A small-molecule ligand and the protein it binds are described below.
Small molecule (SMILES): CNc1nccc(-c2cccnc2Oc2cc(C(=O)Nc3cc(C(F)(F)F)ccc3N3CCOCC3)ccc2C)n1

Binding-site contacts:
Ligand atom C4 contacts residue ILE95 of chain 1.B at 3.7 Å (hydrophobic).
Ligand atom C10 contacts residue ILE95 of chain 1.B at 3.6 Å (hydrophobic).
Ligand atom F2 contacts residue ILE173 of chain 1.B at 3.4 Å.
Ligand atom C26 contacts residue ASP175 of chain 1.B at 3.5 Å.
Ligand atom C5 contacts residue PHE176 of chain 1.B at 3.5 Å (hydrophobic).
Ligand atom O2 contacts residue ASP175 of chain 1.B at 2.6 Å (salt-bridge).
Ligand atom C17 contacts residue ASP175 of chain 1.B at 3.3 Å.
Ligand atom C24 contacts residue ILE79 of chain 1.B at 3.7 Å (hydrophobic).
Ligand atom N5 contacts residue ALA98 of chain 1.B at 3.1 Å (h-bond).
Ligand atom C6 contacts residue PHE176 of chain 1.B at 3.7 Å (hydrophobic).
Ligand atom C24 contacts residue ASP175 of chain 1.B at 3.6 Å.
Ligand atom C8 contacts residue PHE176 of chain 1.B at 3.5 Å (hydrophobic).
Ligand atom F1 contacts residue ILE173 of chain 1.B at 3.2 Å.
Ligand atom F2 contacts residue HIS155 of chain 1.B at 3.2 Å.
Ligand atom C28 contacts residue GLU65 of chain 1.B at 3.7 Å.
Ligand atom N4 contacts residue LEU69 of chain 1.B at 3.3 Å.
Ligand atom C16 contacts residue LYS48 of chain 1.B at 3.5 Å.
Ligand atom C19 contacts residue LEU69 of chain 1.B at 3.4 Å (hydrophobic).
Ligand atom F1 contacts residue LEU72 of chain 1.B at 3.7 Å.
Ligand atom F2 contacts residue ALA174 of chain 1.B at 2.9 Å.
Ligand atom F1 contacts residue ILE79 of chain 1.B at 3.7 Å.
Ligand atom C7 contacts residue PHE176 of chain 1.B at 3.7 Å (hydrophobic).
Ligand atom C11 contacts residue ILE95 of chain 1.B at 3.7 Å (hydrophobic).
Ligand atom C3 contacts residue LEU164 of chain 1.B at 3.7 Å (hydrophobic).
Ligand atom F2 contacts residue ASP175 of chain 1.B at 3.7 Å.
Ligand atom C4 contacts residue GLU96 of chain 1.B at 3.3 Å.
Ligand atom C16 contacts residue ALA46 of chain 1.B at 3.6 Å (hydrophobic).
Ligand atom C20 contacts residue LEU69 of chain 1.B at 3.7 Å (hydrophobic).
Ligand atom N3 contacts residue PHE176 of chain 1.B at 3.5 Å.
Ligand atom C4 contacts residue LEU164 of chain 1.B at 3.5 Å (hydrophobic).
Ligand atom N2 contacts residue ALA98 of chain 1.B at 3.1 Å (h-bond).
Ligand atom F3 contacts residue PHE153 of chain 1.B at 3.3 Å.
Ligand atom O1 contacts residue ILE95 of chain 1.B at 3.5 Å.
Ligand atom O3 contacts residue GLU65 of chain 1.B at 3.4 Å (salt-bridge).
Ligand atom N2 contacts residue TYR97 of chain 1.B at 3.7 Å.
Ligand atom C3 contacts residue ILE95 of chain 1.B at 3.5 Å (hydrophobic).
Ligand atom C9 contacts residue PHE176 of chain 1.B at 3.5 Å (hydrophobic).
Ligand atom N5 contacts residue TYR97 of chain 1.B at 3.4 Å.
Ligand atom O2 contacts residue ALA174 of chain 1.B at 3.5 Å.
Ligand atom N4 contacts residue ILE79 of chain 1.B at 3.7 Å.

Sequence of chain 1.B:
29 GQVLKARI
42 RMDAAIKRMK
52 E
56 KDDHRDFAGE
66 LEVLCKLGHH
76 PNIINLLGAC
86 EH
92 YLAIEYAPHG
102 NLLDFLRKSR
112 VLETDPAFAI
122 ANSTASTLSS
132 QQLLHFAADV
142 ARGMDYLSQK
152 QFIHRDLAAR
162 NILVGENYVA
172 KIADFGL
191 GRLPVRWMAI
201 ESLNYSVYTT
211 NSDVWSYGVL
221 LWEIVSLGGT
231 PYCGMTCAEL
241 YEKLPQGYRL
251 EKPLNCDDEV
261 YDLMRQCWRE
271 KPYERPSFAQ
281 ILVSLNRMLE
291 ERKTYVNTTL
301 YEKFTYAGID